Binding-site contacts:
Ligand atom O2 contacts residue PRO30 of chain 1.B at 3.4 Å.
Ligand atom N2 contacts residue DC6 of chain 1.F at 2.8 Å (h-bond).
Ligand atom O2 contacts residue ARG51 of chain 1.B at 3.3 Å (salt-bridge).
Ligand atom O6 contacts residue DT2 of chain 1.F at 2.7 Å (h-bond).
Ligand atom O2 contacts residue DG7 of chain 1.F at 2.8 Å (h-bond).
Ligand atom O6 contacts residue DC8 of chain 1.F at 3.0 Å (h-bond).
Ligand atom O6 contacts residue DG1 of chain 1.F at 3.2 Å (h-bond).
Ligand atom N4 contacts residue DG1 of chain 1.F at 2.9 Å (h-bond).
Ligand atom N6 contacts residue DT5 of chain 1.F at 3.0 Å (h-bond).
Ligand atom N2 contacts residue DG3 of chain 1.F at 3.2 Å (h-bond).
Ligand atom N3 contacts residue LEU28 of chain 1.B at 3.4 Å.
Ligand atom C5 contacts residue LEU28 of chain 1.B at 3.4 Å (hydrophobic).
Ligand atom N3 contacts residue DG7 of chain 1.F at 2.7 Å (h-bond).
Ligand atom O4 contacts residue DG3 of chain 1.F at 3.3 Å (h-bond).
Ligand atom N3 contacts residue DA4 of chain 1.F at 2.9 Å (h-bond).
Ligand atom N2 contacts residue LEU28 of chain 1.B at 3.2 Å (h-bond).
Ligand atom N3 contacts residue DG3 of chain 1.F at 2.9 Å (h-bond).
Ligand atom O4 contacts residue DC6 of chain 1.F at 3.2 Å (h-bond).
Ligand atom C2 contacts residue DG3 of chain 1.F at 3.2 Å.
Ligand atom OP1 contacts residue LYS31 of chain 1.B at 2.9 Å (salt-bridge).
Ligand atom O2 contacts residue ARG51 of chain 1.B at 2.9 Å (salt-bridge).
Ligand atom O2 contacts residue DG1 of chain 1.F at 2.9 Å (h-bond).
Ligand atom C2 contacts residue DT5 of chain 1.F at 3.4 Å.
Ligand atom O2 contacts residue DG3 of chain 1.F at 2.7 Å (h-bond).
Ligand atom O4' contacts residue ARG51 of chain 1.B at 3.0 Å (salt-bridge).
Ligand atom N1 contacts residue DT5 of chain 1.F at 2.8 Å (h-bond).
Ligand atom N4 contacts residue DT2 of chain 1.F at 3.2 Å (h-bond).
Ligand atom N3 contacts residue TRP26 of chain 1.B at 3.0 Å (h-bond).
Ligand atom O4' contacts residue TRP26 of chain 1.B at 3.4 Å.
Ligand atom O6 contacts residue DC6 of chain 1.F at 2.9 Å (h-bond).
Ligand atom N1 contacts residue DC6 of chain 1.F at 2.9 Å (h-bond).
Ligand atom N4 contacts residue DG3 of chain 1.F at 3.0 Å (h-bond).
Ligand atom N3 contacts residue DG1 of chain 1.F at 3.0 Å (h-bond).
Ligand atom N2 contacts residue DC8 of chain 1.F at 2.8 Å (h-bond).
Ligand atom N6 contacts residue DA4 of chain 1.F at 3.1 Å (h-bond).
Ligand atom N1 contacts residue DT2 of chain 1.F at 2.9 Å (h-bond).
Ligand atom OP1 contacts residue LYS24 of chain 1.B at 2.6 Å (salt-bridge).
Ligand atom O3' contacts residue PRO30 of chain 1.B at 3.4 Å.
Ligand atom N1 contacts residue DC8 of chain 1.F at 2.9 Å (h-bond).
Ligand atom O4 contacts residue DA4 of chain 1.F at 3.1 Å (h-bond).

Sequence of chain 1.B:
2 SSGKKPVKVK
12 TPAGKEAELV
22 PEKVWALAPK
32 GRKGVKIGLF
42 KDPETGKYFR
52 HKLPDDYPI

A protein and the small-molecule ligand that binds it are described below.
Small molecule (SMILES): Cc1cn([C@H]2C[C@H](O[P](=O)(O)OC[C@H]3O[C@@H](n4ccc(N)nc4=O)C[C@@H]3O[P](=O)(O)OC[C@H]3O[C@@H](n4cnc5c(=O)nc(N)[nH]c54)C[C@@H]3O[P](=O)(O)OC[C@H]3O[C@@H](n4ccc(N)nc4=O)C[C@@H]3O)[C@@H](CO[P](=O)(O)O[C@H]3C[C@H](n4cnc5c(N)ncnc54)O[C@@H]3CO[P](=O)(O)O[C@H]3C[C@H](n4cnc5c(=O)nc(N)[nH]c54)O[C@@H]3CO[P](=O)(O)O[C@H]3C[C@H](n4cc(C)c(=O)[nH]c4=O)O[C@@H]3CO[P](=O)(O)O[C@H]3C[C@H](n4cnc5c(=O)nc(N)[nH]c54)O[C@@H]3CO)O2)c(=O)[nH]c1=O